A protein and the small-molecule ligand that binds it are described below.
Small molecule (SMILES): CC(=O)N[C@@H]1[C@@H](O)[C@H](O)[C@@H](CO)O[C@H]1O

Binding-site contacts:
Ligand atom O7 contacts residue ASN324 of chain 1.D at 3.8 Å.
Ligand atom C5 contacts residue ASN324 of chain 1.D at 3.7 Å.
Ligand atom C1 contacts residue ASN324 of chain 1.D at 1.4 Å.
Ligand atom C2 contacts residue ASN324 of chain 1.D at 2.4 Å.
Ligand atom O5 contacts residue ASN324 of chain 1.D at 2.4 Å (h-bond).
Ligand atom C3 contacts residue ASN324 of chain 1.D at 3.8 Å.
Ligand atom C7 contacts residue ASN324 of chain 1.D at 3.5 Å.
Ligand atom C4 contacts residue ASN324 of chain 1.D at 4.2 Å.
Ligand atom N2 contacts residue ASN324 of chain 1.D at 2.9 Å (h-bond).

Sequence of chain 1.D:
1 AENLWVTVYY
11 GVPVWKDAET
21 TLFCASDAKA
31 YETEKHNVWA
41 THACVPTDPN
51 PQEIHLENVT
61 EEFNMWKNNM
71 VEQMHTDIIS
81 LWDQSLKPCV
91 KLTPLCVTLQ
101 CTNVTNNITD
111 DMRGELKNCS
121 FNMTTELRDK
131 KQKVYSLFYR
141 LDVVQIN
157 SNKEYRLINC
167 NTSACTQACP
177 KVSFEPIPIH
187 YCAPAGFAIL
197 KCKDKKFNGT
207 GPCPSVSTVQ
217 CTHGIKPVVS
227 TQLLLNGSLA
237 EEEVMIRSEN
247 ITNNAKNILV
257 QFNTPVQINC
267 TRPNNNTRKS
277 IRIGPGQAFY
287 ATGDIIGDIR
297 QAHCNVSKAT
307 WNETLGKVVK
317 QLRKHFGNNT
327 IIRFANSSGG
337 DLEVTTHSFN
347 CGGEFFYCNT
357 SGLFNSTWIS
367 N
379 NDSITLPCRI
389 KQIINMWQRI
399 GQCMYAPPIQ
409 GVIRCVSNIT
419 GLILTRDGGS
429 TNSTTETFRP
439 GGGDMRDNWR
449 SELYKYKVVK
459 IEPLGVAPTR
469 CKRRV